A small-molecule ligand and the protein it binds are described below.
Small molecule (SMILES): NC(=O)c1ccc[n+]([C@@H]2C[C@H](COP(=O)(O)OP(=O)(O)OC[C@H]3O[C@@H](n4cnc5c(N)ncnc54)[C@H](O)[C@@H]3O)[C@@H](O)[C@H]2O)c1

Sequence of chain 1.A:
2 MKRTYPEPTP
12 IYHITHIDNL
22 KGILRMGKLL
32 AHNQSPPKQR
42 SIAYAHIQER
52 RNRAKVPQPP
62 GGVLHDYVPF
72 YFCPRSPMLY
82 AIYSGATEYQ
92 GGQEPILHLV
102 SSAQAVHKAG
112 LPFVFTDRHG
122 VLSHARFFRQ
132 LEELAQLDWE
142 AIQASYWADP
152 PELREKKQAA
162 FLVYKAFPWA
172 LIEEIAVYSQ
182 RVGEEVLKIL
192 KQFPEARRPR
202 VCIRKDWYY

Binding-site contacts:
Ligand atom C8A contacts residue LEU31 of chain 1.A at 3.5 Å (hydrophobic).
Ligand atom O5D contacts residue MET79 of chain 1.A at 3.4 Å.
Ligand atom N6A contacts residue ILE24 of chain 1.A at 3.5 Å.
Ligand atom N3A contacts residue LYS39 of chain 1.A at 3.5 Å.
Ligand atom O7N contacts residue ILE15 of chain 1.A at 2.9 Å (h-bond).
Ligand atom O1A contacts residue ALA44 of chain 1.A at 3.5 Å.
Ligand atom O3B contacts residue THR16 of chain 1.A at 3.1 Å (h-bond).
Ligand atom C8A contacts residue PRO37 of chain 1.A at 3.5 Å (hydrophobic).
Ligand atom C5A contacts residue ILE24 of chain 1.A at 3.5 Å (hydrophobic).
Ligand atom C5D contacts residue DT4 of chain 1.B at 3.6 Å.
Ligand atom C5N contacts residue TYR72 of chain 1.A at 3.3 Å (hydrophobic).
Ligand atom N6A contacts residue GLY23 of chain 1.A at 3.3 Å (h-bond).
Ligand atom O7N contacts residue HIS14 of chain 1.A at 3.4 Å.
Ligand atom N1A contacts residue GLY23 of chain 1.A at 3.1 Å.
Ligand atom N7A contacts residue LEU31 of chain 1.A at 2.9 Å (h-bond).
Ligand atom O3B contacts residue ASN20 of chain 1.A at 3.2 Å (h-bond).
Ligand atom O2A contacts residue HIS33 of chain 1.A at 2.8 Å (h-bond).
Ligand atom N3A contacts residue ASN20 of chain 1.A at 3.5 Å.
Ligand atom C5D contacts residue ALA44 of chain 1.A at 3.5 Å (hydrophobic).
Ligand atom C2A contacts residue ASN20 of chain 1.A at 3.4 Å.
Ligand atom C2A contacts residue PRO38 of chain 1.A at 3.5 Å (hydrophobic).
Ligand atom N7N contacts residue HIS14 of chain 1.A at 3.4 Å.
Ligand atom N7A contacts residue PRO37 of chain 1.A at 3.5 Å.
Ligand atom C2B contacts residue HIS14 of chain 1.A at 3.5 Å.
Ligand atom O4B contacts residue PRO37 of chain 1.A at 3.4 Å.
Ligand atom O3D contacts residue ARG52 of chain 1.A at 3.1 Å.
Ligand atom C6N contacts residue PRO70 of chain 1.A at 3.5 Å (hydrophobic).
Ligand atom O2B contacts residue HIS14 of chain 1.A at 2.8 Å (h-bond).
Ligand atom N7N contacts residue ILE15 of chain 1.A at 3.1 Å (h-bond).
Ligand atom N1A contacts residue ILE24 of chain 1.A at 3.2 Å (h-bond).
Ligand atom C5A contacts residue PRO37 of chain 1.A at 3.5 Å (hydrophobic).
Ligand atom C3D contacts residue HIS66 of chain 1.A at 3.5 Å.
Ligand atom N7A contacts residue LEU30 of chain 1.A at 3.5 Å.
Ligand atom C5N contacts residue PRO70 of chain 1.A at 3.5 Å (hydrophobic).
Ligand atom O2D contacts residue PRO70 of chain 1.A at 3.4 Å.
Ligand atom O3D contacts residue HIS66 of chain 1.A at 2.8 Å (h-bond).
Ligand atom N6A contacts residue LYS29 of chain 1.A at 3.1 Å (salt-bridge).
Ligand atom O2B contacts residue THR16 of chain 1.A at 2.6 Å (h-bond).
Ligand atom C6A contacts residue ILE24 of chain 1.A at 3.5 Å (hydrophobic).
Ligand atom C4N contacts residue TYR72 of chain 1.A at 3.4 Å (hydrophobic).